Binding-site contacts:
Ligand atom C2 contacts residue SER455 of chain 1.O at 1.4 Å.
Ligand atom C4 contacts residue SER455 of chain 1.O at 3.8 Å.
Ligand atom O1B contacts residue SER458 of chain 1.O at 3.2 Å (h-bond).
Ligand atom O1B contacts residue SER455 of chain 1.O at 3.2 Å.
Ligand atom C7 contacts residue SER455 of chain 1.O at 3.8 Å.
Ligand atom O6 contacts residue SER456 of chain 1.O at 4.0 Å.
Ligand atom C8 contacts residue SER455 of chain 1.O at 3.8 Å.
Ligand atom C5 contacts residue SER455 of chain 1.O at 3.8 Å.
Ligand atom C1 contacts residue SER455 of chain 1.O at 2.4 Å.
Ligand atom O6 contacts residue SER455 of chain 1.O at 1.5 Å (h-bond).
Ligand atom C2 contacts residue SER458 of chain 1.O at 3.4 Å.
Ligand atom C1 contacts residue ALA450 of chain 1.O at 4.2 Å (hydrophobic).
Ligand atom C3 contacts residue SER456 of chain 1.O at 3.2 Å.
Ligand atom C4 contacts residue SER456 of chain 1.O at 4.3 Å.
Ligand atom C9 contacts residue ALA450 of chain 1.O at 4.2 Å (hydrophobic).
Ligand atom O1A contacts residue SER455 of chain 1.O at 2.9 Å (h-bond).
Ligand atom C3 contacts residue SER455 of chain 1.O at 2.8 Å.
Ligand atom O8 contacts residue SER456 of chain 1.O at 3.9 Å.
Ligand atom N5 contacts residue SER455 of chain 1.O at 4.2 Å.
Ligand atom C2 contacts residue SER456 of chain 1.O at 3.6 Å.
Ligand atom O1A contacts residue ALA450 of chain 1.O at 3.4 Å (h-bond).
Ligand atom C6 contacts residue SER456 of chain 1.O at 4.0 Å.
Ligand atom C1 contacts residue SER458 of chain 1.O at 3.7 Å.
Ligand atom O8 contacts residue SER455 of chain 1.O at 2.7 Å (h-bond).
Ligand atom C6 contacts residue SER455 of chain 1.O at 2.9 Å.
Ligand atom C3 contacts residue SER458 of chain 1.O at 3.5 Å.

This protein binds this small molecule.
Small molecule (SMILES): C[C@H](O)[C@H](N)[C@@H]1O[C@](O)(C(=O)O)C[C@H](O)[C@@H]1N

Sequence of chain 1.O:
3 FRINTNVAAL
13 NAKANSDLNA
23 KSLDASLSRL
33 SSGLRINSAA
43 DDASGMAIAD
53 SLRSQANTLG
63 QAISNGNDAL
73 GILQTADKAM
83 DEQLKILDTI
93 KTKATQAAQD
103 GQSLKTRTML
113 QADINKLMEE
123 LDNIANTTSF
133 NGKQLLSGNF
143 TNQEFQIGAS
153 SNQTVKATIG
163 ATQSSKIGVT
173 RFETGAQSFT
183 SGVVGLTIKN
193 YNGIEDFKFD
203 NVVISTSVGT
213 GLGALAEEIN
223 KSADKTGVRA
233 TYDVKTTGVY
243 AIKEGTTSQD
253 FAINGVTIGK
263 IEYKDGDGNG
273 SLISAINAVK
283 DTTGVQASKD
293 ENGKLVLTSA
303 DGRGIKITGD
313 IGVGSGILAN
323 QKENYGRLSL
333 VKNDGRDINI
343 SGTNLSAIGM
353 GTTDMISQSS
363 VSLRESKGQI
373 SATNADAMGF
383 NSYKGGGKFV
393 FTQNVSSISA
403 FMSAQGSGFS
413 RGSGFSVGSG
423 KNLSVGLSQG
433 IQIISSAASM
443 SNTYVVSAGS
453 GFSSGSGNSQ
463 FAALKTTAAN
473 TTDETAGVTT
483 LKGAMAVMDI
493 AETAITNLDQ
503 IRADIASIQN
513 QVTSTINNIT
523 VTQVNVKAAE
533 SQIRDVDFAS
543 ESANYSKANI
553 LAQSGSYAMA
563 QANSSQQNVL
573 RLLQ